A small-molecule ligand and the protein it binds are described below.
Small molecule (SMILES): CC(=O)N[C@@H]1[C@@H](O)[C@H](O)[C@@H](CO)O[C@H]1O

Binding-site contacts:
Ligand atom C1 contacts residue ASN160 of chain 1.A at 1.4 Å.
Ligand atom C3 contacts residue ASN160 of chain 1.A at 3.8 Å.
Ligand atom N2 contacts residue GLU159 of chain 1.A at 3.7 Å.
Ligand atom O6 contacts residue GLY29 of chain 1.C at 4.2 Å.
Ligand atom O7 contacts residue GLU159 of chain 1.A at 3.5 Å (salt-bridge).
Ligand atom O5 contacts residue ASN160 of chain 1.A at 2.3 Å (h-bond).
Ligand atom C1 contacts residue TYR89 of chain 1.C at 4.3 Å (hydrophobic).
Ligand atom C2 contacts residue ASN160 of chain 1.A at 2.5 Å.
Ligand atom O6 contacts residue TYR89 of chain 1.C at 3.2 Å (h-bond).
Ligand atom O6 contacts residue TYR108 of chain 1.B at 4.2 Å.
Ligand atom O5 contacts residue TYR89 of chain 1.C at 3.7 Å.
Ligand atom C2 contacts residue GLU159 of chain 1.A at 4.3 Å.
Ligand atom C7 contacts residue GLU159 of chain 1.A at 3.3 Å.
Ligand atom C4 contacts residue ASN160 of chain 1.A at 4.2 Å.
Ligand atom C5 contacts residue TYR89 of chain 1.C at 4.5 Å (hydrophobic).
Ligand atom C1 contacts residue GLU159 of chain 1.A at 4.5 Å.
Ligand atom C6 contacts residue GLY29 of chain 1.C at 4.3 Å.
Ligand atom C6 contacts residue SER30 of chain 1.C at 3.7 Å.
Ligand atom C8 contacts residue GLU159 of chain 1.A at 3.5 Å.
Ligand atom O7 contacts residue ASN160 of chain 1.A at 4.1 Å.
Ligand atom C8 contacts residue THR120 of chain 1.A at 4.4 Å.
Ligand atom N2 contacts residue ASN160 of chain 1.A at 3.0 Å (h-bond).
Ligand atom C5 contacts residue ASN160 of chain 1.A at 3.6 Å.
Ligand atom C6 contacts residue TYR89 of chain 1.C at 4.4 Å (hydrophobic).
Ligand atom C7 contacts residue ASN160 of chain 1.A at 3.8 Å.
Ligand atom O6 contacts residue SER30 of chain 1.C at 3.5 Å (h-bond).

Sequence of chain 1.A:
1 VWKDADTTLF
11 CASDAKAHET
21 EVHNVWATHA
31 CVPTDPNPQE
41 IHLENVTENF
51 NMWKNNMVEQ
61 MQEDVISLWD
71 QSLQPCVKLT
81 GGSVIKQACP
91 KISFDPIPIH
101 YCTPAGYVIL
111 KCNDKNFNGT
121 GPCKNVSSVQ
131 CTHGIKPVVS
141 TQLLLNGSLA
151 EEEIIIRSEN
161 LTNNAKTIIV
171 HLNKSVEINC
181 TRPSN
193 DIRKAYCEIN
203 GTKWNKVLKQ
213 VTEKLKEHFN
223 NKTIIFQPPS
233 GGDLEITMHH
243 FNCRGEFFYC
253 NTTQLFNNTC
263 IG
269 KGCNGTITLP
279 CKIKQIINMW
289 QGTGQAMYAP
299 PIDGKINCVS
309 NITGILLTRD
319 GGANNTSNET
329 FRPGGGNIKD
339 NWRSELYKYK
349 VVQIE

Sequence of chain 1.B:
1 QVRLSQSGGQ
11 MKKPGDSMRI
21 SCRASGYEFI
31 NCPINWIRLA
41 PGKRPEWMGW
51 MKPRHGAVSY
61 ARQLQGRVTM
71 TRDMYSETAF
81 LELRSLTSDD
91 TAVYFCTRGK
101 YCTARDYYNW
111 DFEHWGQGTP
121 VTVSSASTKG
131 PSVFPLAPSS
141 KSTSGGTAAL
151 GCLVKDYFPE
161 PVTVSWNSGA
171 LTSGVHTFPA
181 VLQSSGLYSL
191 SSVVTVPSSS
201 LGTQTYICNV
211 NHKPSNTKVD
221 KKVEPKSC

Sequence of chain 1.C:
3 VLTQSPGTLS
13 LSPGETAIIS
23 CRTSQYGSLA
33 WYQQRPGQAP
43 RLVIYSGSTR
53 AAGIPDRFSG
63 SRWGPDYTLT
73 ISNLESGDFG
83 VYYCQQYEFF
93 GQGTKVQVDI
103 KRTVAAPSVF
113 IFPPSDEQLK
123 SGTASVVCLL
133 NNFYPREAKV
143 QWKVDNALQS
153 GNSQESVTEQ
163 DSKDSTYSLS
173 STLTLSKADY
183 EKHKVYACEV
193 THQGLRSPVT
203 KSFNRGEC